Sequence of chain 1.A:
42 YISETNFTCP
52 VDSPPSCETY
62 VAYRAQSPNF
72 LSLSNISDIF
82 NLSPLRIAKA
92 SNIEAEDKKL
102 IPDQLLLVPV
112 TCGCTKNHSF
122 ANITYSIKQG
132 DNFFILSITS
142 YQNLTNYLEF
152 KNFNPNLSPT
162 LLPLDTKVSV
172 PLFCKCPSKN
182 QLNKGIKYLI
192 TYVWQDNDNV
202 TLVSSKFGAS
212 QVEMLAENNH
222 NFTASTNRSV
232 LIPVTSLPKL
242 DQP

Binding-site contacts:
Ligand atom O3 contacts residue NAG2 of chain 1.E at 4.3 Å.
Ligand atom O7 contacts residue ASN228 of chain 1.A at 4.3 Å.
Ligand atom C3 contacts residue NAG2 of chain 1.E at 4.4 Å.
Ligand atom C4 contacts residue NAG1 of chain 1.E at 3.9 Å.
Ligand atom C4 contacts residue ASN228 of chain 1.A at 4.0 Å.
Ligand atom C1 contacts residue NAG2 of chain 1.E at 4.3 Å.
Ligand atom N2 contacts residue NAG1 of chain 1.E at 4.1 Å.
Ligand atom O5 contacts residue NAG2 of chain 1.E at 4.0 Å.
Ligand atom C3 contacts residue ASN144 of chain 1.A at 3.8 Å.
Ligand atom O7 contacts residue ASN144 of chain 1.A at 3.6 Å.
Ligand atom C8 contacts residue ILE139 of chain 1.A at 3.4 Å (hydrophobic).
Ligand atom O7 contacts residue NAG1 of chain 1.E at 4.1 Å.
Ligand atom C3 contacts residue NAG1 of chain 1.E at 4.0 Å.
Ligand atom C5 contacts residue ASN228 of chain 1.A at 4.2 Å.
Ligand atom C5 contacts residue ASN144 of chain 1.A at 3.6 Å.
Ligand atom C3 contacts residue ILE139 of chain 1.A at 4.3 Å (hydrophobic).
Ligand atom C1 contacts residue ILE139 of chain 1.A at 4.1 Å (hydrophobic).
Ligand atom C8 contacts residue GLN67 of chain 1.A at 4.2 Å.
Ligand atom C2 contacts residue ASN228 of chain 1.A at 4.4 Å.
Ligand atom C8 contacts residue NAG1 of chain 1.E at 3.4 Å.
Ligand atom C6 contacts residue NAG1 of chain 1.E at 3.6 Å.
Ligand atom C1 contacts residue ASN144 of chain 1.A at 1.4 Å.
Ligand atom N2 contacts residue ASN144 of chain 1.A at 3.0 Å (h-bond).
Ligand atom C2 contacts residue ASN144 of chain 1.A at 2.5 Å.
Ligand atom C1 contacts residue ASN228 of chain 1.A at 4.2 Å.
Ligand atom O4 contacts residue NAG2 of chain 1.E at 3.8 Å.
Ligand atom C2 contacts residue NAG2 of chain 1.E at 3.9 Å.
Ligand atom O2 contacts residue NAG2 of chain 1.E at 2.6 Å (h-bond).
Ligand atom C7 contacts residue ILE139 of chain 1.A at 3.6 Å (hydrophobic).
Ligand atom C7 contacts residue NAG1 of chain 1.E at 4.1 Å.
Ligand atom C7 contacts residue ASN144 of chain 1.A at 3.5 Å.
Ligand atom C2 contacts residue ILE139 of chain 1.A at 3.9 Å (hydrophobic).
Ligand atom C2 contacts residue NAG1 of chain 1.E at 4.2 Å.
Ligand atom N2 contacts residue ILE139 of chain 1.A at 2.9 Å (h-bond).
Ligand atom O3 contacts residue NAG1 of chain 1.E at 3.3 Å (h-bond).
Ligand atom C4 contacts residue ASN144 of chain 1.A at 4.2 Å.
Ligand atom C6 contacts residue ASN228 of chain 1.A at 4.2 Å.
Ligand atom O5 contacts residue ASN228 of chain 1.A at 3.5 Å.
Ligand atom O5 contacts residue ASN144 of chain 1.A at 2.3 Å (h-bond).
Ligand atom C8 contacts residue GLN143 of chain 1.A at 3.6 Å.

The small molecule below binds the protein below.
Small molecule (SMILES): CC(=O)N[C@H]1[C@H](O[C@H]2[C@H](O)[C@@H](NC(C)=O)CO[C@@H]2CO)O[C@H](CO)[C@@H](O[C@@H]2O[C@H](CO)[C@@H](O)[C@H](O[C@H]3O[C@H](CO)[C@@H](O)[C@H](O)[C@@H]3O)[C@@H]2O)[C@@H]1O